Binding-site contacts:
Ligand atom C3 contacts residue NAG1 of chain 2.Z at 4.1 Å.
Ligand atom O2 contacts residue BMA1 of chain 2.BA at 3.0 Å (h-bond).
Ligand atom C1 contacts residue NAG1 of chain 2.Z at 1.7 Å.
Ligand atom C2 contacts residue NAG1 of chain 2.Z at 2.9 Å.
Ligand atom O4 contacts residue BMA1 of chain 2.BA at 4.0 Å.
Ligand atom O6 contacts residue NAG1 of chain 2.Z at 4.5 Å.
Ligand atom C2 contacts residue HIS2 of chain 2.F at 4.5 Å.
Ligand atom O3 contacts residue BMA1 of chain 2.BA at 1.1 Å.
Ligand atom C3 contacts residue BMA1 of chain 2.BA at 2.5 Å.
Ligand atom O2 contacts residue NAG1 of chain 2.Z at 3.4 Å (h-bond).
Ligand atom O5 contacts residue NAG1 of chain 2.Z at 2.5 Å (h-bond).
Ligand atom O2 contacts residue HIS2 of chain 2.F at 3.4 Å (h-bond).
Ligand atom C2 contacts residue BMA1 of chain 2.BA at 3.2 Å.
Ligand atom C4 contacts residue BMA1 of chain 2.BA at 3.6 Å.
Ligand atom C5 contacts residue NAG1 of chain 2.Z at 3.8 Å.

Sequence of chain 2.F:
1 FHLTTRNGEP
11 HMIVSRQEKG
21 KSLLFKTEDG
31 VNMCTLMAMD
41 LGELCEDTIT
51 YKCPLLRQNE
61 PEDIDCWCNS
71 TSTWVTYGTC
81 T

The protein below binds the small molecule below.
Small molecule (SMILES): OC[C@H]1O[C@@H](O)[C@@H](O)[C@@H](O)[C@@H]1O